The small molecule below binds the protein below.
Small molecule (SMILES): CC(=O)N[C@H]1[C@H](O[C@H]2[C@H](O)[C@@H](NC(C)=O)CO[C@@H]2CO)O[C@H](CO)[C@@H](O)[C@@H]1O

Sequence of chain 1.A:
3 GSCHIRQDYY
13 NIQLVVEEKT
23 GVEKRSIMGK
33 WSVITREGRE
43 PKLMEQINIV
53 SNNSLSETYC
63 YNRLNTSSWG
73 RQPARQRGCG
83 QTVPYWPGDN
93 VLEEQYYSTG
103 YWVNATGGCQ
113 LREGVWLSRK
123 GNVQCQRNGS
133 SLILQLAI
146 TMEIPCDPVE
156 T

Binding-site contacts:
Ligand atom N2 contacts residue ARG65 of chain 1.A at 4.4 Å.
Ligand atom C6 contacts residue ASN64 of chain 1.A at 4.3 Å.
Ligand atom O6 contacts residue ASN64 of chain 1.A at 3.8 Å.
Ligand atom C2 contacts residue ASN106 of chain 1.A at 2.5 Å.
Ligand atom C4 contacts residue ASN106 of chain 1.A at 4.2 Å.
Ligand atom O6 contacts residue SER4 of chain 1.A at 3.7 Å.
Ligand atom C2 contacts residue ARG65 of chain 1.A at 4.3 Å.
Ligand atom C5 contacts residue ARG65 of chain 1.A at 4.1 Å.
Ligand atom C5 contacts residue ASN106 of chain 1.A at 3.6 Å.
Ligand atom O5 contacts residue ASN64 of chain 1.A at 3.8 Å.
Ligand atom O5 contacts residue ASN106 of chain 1.A at 2.3 Å (h-bond).
Ligand atom C4 contacts residue GLY3 of chain 1.A at 3.9 Å.
Ligand atom O6 contacts residue ARG65 of chain 1.A at 3.1 Å (salt-bridge).
Ligand atom N2 contacts residue ASN106 of chain 1.A at 3.0 Å (h-bond).
Ligand atom C1 contacts residue ASN64 of chain 1.A at 4.4 Å.
Ligand atom O7 contacts residue ASN106 of chain 1.A at 3.8 Å.
Ligand atom C6 contacts residue GLY3 of chain 1.A at 3.7 Å.
Ligand atom C2 contacts residue TYR63 of chain 1.A at 4.0 Å (hydrophobic).
Ligand atom O5 contacts residue GLY3 of chain 1.A at 4.1 Å.
Ligand atom O6 contacts residue GLY3 of chain 1.A at 3.5 Å.
Ligand atom C1 contacts residue TYR63 of chain 1.A at 3.6 Å (hydrophobic).
Ligand atom C8 contacts residue GLU96 of chain 1.A at 3.8 Å.
Ligand atom O7 contacts residue TYR63 of chain 1.A at 3.4 Å.
Ligand atom O5 contacts residue ARG65 of chain 1.A at 3.4 Å (salt-bridge).
Ligand atom C5 contacts residue GLY3 of chain 1.A at 4.3 Å.
Ligand atom C4 contacts residue ARG65 of chain 1.A at 4.5 Å.
Ligand atom O5 contacts residue TYR63 of chain 1.A at 3.4 Å (h-bond).
Ligand atom C7 contacts residue ASN106 of chain 1.A at 3.6 Å.
Ligand atom C8 contacts residue TYR63 of chain 1.A at 4.3 Å (hydrophobic).
Ligand atom C3 contacts residue ARG65 of chain 1.A at 4.0 Å.
Ligand atom C1 contacts residue ASN106 of chain 1.A at 1.4 Å.
Ligand atom C3 contacts residue ASN106 of chain 1.A at 3.8 Å.
Ligand atom C7 contacts residue TYR63 of chain 1.A at 4.1 Å (hydrophobic).
Ligand atom C6 contacts residue ARG65 of chain 1.A at 4.2 Å.
Ligand atom C1 contacts residue ARG65 of chain 1.A at 3.9 Å.
Ligand atom C1 contacts residue GLY3 of chain 1.A at 4.4 Å.